Sequence of chain 1.B:
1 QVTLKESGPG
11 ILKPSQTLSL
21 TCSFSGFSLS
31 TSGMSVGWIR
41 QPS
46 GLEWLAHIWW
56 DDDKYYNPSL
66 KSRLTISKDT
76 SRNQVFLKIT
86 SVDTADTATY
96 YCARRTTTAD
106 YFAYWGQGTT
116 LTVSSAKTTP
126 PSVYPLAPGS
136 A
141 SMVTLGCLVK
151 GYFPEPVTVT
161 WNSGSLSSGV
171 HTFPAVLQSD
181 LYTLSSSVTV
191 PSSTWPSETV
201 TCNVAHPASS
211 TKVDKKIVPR

Sequence of chain 1.A:
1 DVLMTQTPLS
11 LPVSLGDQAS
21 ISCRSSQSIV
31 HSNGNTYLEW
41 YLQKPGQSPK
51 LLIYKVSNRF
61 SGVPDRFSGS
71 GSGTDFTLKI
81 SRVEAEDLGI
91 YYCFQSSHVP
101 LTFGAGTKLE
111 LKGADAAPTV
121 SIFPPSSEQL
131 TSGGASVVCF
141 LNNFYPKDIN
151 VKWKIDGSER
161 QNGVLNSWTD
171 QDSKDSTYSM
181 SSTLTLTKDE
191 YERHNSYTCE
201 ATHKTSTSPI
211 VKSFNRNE

A protein and the small-molecule ligand that binds it are described below.
Small molecule (SMILES): C[C@H](NC(=O)[C@H](Cc1cnc[nH]1)NC(=O)[C@H](CCCN=C(N)N)NC(=O)[C@H](Cc1ccccc1)NC(=O)[C@H](CCC(=O)O)NC(=O)[C@H](C)NC(=O)[C@@H](N)CC(=O)O)C(=O)O

Binding-site contacts:
Ligand atom C contacts residue SER97 of chain 1.A at 3.7 Å.
Ligand atom O contacts residue HIS31 of chain 1.A at 3.0 Å (h-bond).
Ligand atom NH1 contacts residue ASP58 of chain 1.B at 2.9 Å (salt-bridge).
Ligand atom O contacts residue HIS98 of chain 1.A at 3.6 Å.
Ligand atom CD contacts residue HIS31 of chain 1.A at 3.7 Å.
Ligand atom CE1 contacts residue SER96 of chain 1.A at 3.3 Å.
Ligand atom CB contacts residue ASN33 of chain 1.A at 3.7 Å.
Ligand atom CD2 contacts residue TYR37 of chain 1.A at 3.5 Å (hydrophobic).
Ligand atom CB contacts residue SER96 of chain 1.A at 3.4 Å.
Ligand atom OE1 contacts residue HIS31 of chain 1.A at 3.5 Å (h-bond).
Ligand atom NH2 contacts residue ASP56 of chain 1.B at 3.0 Å (salt-bridge).
Ligand atom CZ contacts residue HIS52 of chain 1.B at 3.6 Å.
Ligand atom CD contacts residue SER32 of chain 1.A at 3.5 Å.
Ligand atom CZ contacts residue ASP56 of chain 1.B at 3.5 Å.
Ligand atom CB contacts residue TYR60 of chain 1.B at 3.4 Å (hydrophobic).
Ligand atom O contacts residue TRP54 of chain 1.B at 3.2 Å.
Ligand atom CD1 contacts residue SER96 of chain 1.A at 3.5 Å.
Ligand atom OE2 contacts residue HIS31 of chain 1.A at 3.5 Å.
Ligand atom OE1 contacts residue SER32 of chain 1.A at 2.8 Å (h-bond).
Ligand atom NE2 contacts residue TYR37 of chain 1.A at 3.5 Å.
Ligand atom N contacts residue SER97 of chain 1.A at 2.9 Å (h-bond).
Ligand atom NH2 contacts residue TRP55 of chain 1.B at 3.5 Å (h-bond).
Ligand atom O contacts residue VAL99 of chain 1.A at 2.9 Å (h-bond).
Ligand atom CD2 contacts residue HIS31 of chain 1.A at 3.7 Å.
Ligand atom CE1 contacts residue TYR37 of chain 1.A at 3.5 Å (hydrophobic).
Ligand atom NH1 contacts residue ASP56 of chain 1.B at 3.0 Å (salt-bridge).
Ligand atom CE1 contacts residue ASP105 of chain 1.B at 3.6 Å.
Ligand atom ND1 contacts residue ASP105 of chain 1.B at 2.6 Å (salt-bridge).
Ligand atom CG contacts residue TYR37 of chain 1.A at 3.4 Å (hydrophobic).
Ligand atom ND1 contacts residue TYR37 of chain 1.A at 3.5 Å.
Ligand atom CG contacts residue LEU101 of chain 1.A at 3.7 Å (hydrophobic).
Ligand atom CB contacts residue TRP54 of chain 1.B at 3.6 Å (hydrophobic).
Ligand atom CG contacts residue ASP105 of chain 1.B at 3.6 Å.
Ligand atom CD contacts residue TYR60 of chain 1.B at 3.6 Å (hydrophobic).
Ligand atom CD2 contacts residue LEU101 of chain 1.A at 3.7 Å (hydrophobic).
Ligand atom CA contacts residue SER97 of chain 1.A at 3.5 Å.
Ligand atom CB contacts residue TYR37 of chain 1.A at 3.4 Å (hydrophobic).
Ligand atom CD contacts residue ASP58 of chain 1.B at 3.3 Å.
Ligand atom NE2 contacts residue SER96 of chain 1.A at 2.6 Å (h-bond).
Ligand atom OE2 contacts residue SER32 of chain 1.A at 2.6 Å (h-bond).